This protein binds this small molecule.
Small molecule (SMILES): CC[C@H](C)[C@H](NC(=O)[C@H](Cc1ccc(O)cc1)NC(=O)[C@@H](NC(=O)[C@@H]1CCCN1)C(C)C)C(=O)N1CCC[C@H]1C(=O)N1CCC[C@H]1C(=O)N1CCC[C@H]1C(N)=O

Sequence of chain 1.A:
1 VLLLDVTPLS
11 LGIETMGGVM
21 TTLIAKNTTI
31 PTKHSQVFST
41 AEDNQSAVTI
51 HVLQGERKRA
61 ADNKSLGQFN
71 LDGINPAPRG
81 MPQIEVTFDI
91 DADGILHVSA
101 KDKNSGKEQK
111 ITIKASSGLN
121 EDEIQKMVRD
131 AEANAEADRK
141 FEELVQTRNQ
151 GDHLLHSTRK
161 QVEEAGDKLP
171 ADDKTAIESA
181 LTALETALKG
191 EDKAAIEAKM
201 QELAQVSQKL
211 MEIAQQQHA

Binding-site contacts:
Ligand atom O contacts residue MET16 of chain 3.A at 2.9 Å (h-bond).
Ligand atom CD1 contacts residue THR40 of chain 3.A at 3.5 Å.
Ligand atom N contacts residue GLN45 of chain 3.A at 3.2 Å (h-bond).
Ligand atom C contacts residue THR49 of chain 3.A at 3.9 Å.
Ligand atom CE1 contacts residue GLY80 of chain 3.A at 3.5 Å.
Ligand atom O contacts residue GLN45 of chain 3.A at 3.0 Å (h-bond).
Ligand atom O contacts residue GLN45 of chain 3.A at 3.7 Å.
Ligand atom C contacts residue SER39 of chain 3.A at 3.6 Å.
Ligand atom O contacts residue VAL48 of chain 3.A at 3.7 Å.
Ligand atom CA contacts residue GLN45 of chain 3.A at 3.5 Å.
Ligand atom CD2 contacts residue THR40 of chain 3.A at 3.7 Å.
Ligand atom C contacts residue GLN45 of chain 3.A at 3.3 Å.
Ligand atom CB contacts residue ALA41 of chain 3.A at 3.8 Å (hydrophobic).
Ligand atom CB contacts residue GLN150 of chain 1.A at 3.5 Å.
Ligand atom N contacts residue SER39 of chain 3.A at 3.0 Å (h-bond).
Ligand atom CD contacts residue ALA47 of chain 3.A at 3.5 Å (hydrophobic).
Ligand atom N contacts residue GLN150 of chain 1.A at 3.7 Å.
Ligand atom CG contacts residue ASN70 of chain 3.A at 3.5 Å.
Ligand atom CA contacts residue THR49 of chain 3.A at 3.8 Å.
Ligand atom CB contacts residue GLN45 of chain 3.A at 3.8 Å.
Ligand atom OH contacts residue GLY80 of chain 3.A at 3.8 Å.
Ligand atom O contacts residue THR49 of chain 3.A at 3.2 Å (h-bond).
Ligand atom CA contacts residue ALA47 of chain 3.A at 3.4 Å (hydrophobic).
Ligand atom CE1 contacts residue THR40 of chain 3.A at 3.8 Å.
Ligand atom O contacts residue SER39 of chain 3.A at 3.1 Å (h-bond).
Ligand atom CB contacts residue ALA47 of chain 3.A at 3.7 Å (hydrophobic).
Ligand atom CG contacts residue THR40 of chain 3.A at 3.4 Å.
Ligand atom CG contacts residue ALA47 of chain 3.A at 3.7 Å (hydrophobic).
Ligand atom CG1 contacts residue THR15 of chain 3.A at 3.3 Å.
Ligand atom CA contacts residue SER39 of chain 3.A at 3.3 Å.
Ligand atom O contacts residue THR15 of chain 3.A at 3.4 Å.
Ligand atom CZ contacts residue GLY80 of chain 3.A at 3.9 Å.
Ligand atom CG2 contacts residue THR49 of chain 3.A at 3.1 Å.
Ligand atom CB contacts residue ASN70 of chain 3.A at 3.6 Å.
Ligand atom CG2 contacts residue VAL48 of chain 3.A at 3.8 Å (hydrophobic).
Ligand atom O contacts residue ALA41 of chain 3.A at 3.4 Å (h-bond).
Ligand atom CD1 contacts residue PHE38 of chain 3.A at 3.2 Å (hydrophobic).
Ligand atom CD2 contacts residue ALA41 of chain 3.A at 3.7 Å (hydrophobic).
Ligand atom O contacts residue PHE38 of chain 3.A at 3.5 Å.
Ligand atom CB contacts residue PHE38 of chain 3.A at 3.8 Å (hydrophobic).

Sequence of chain 3.A:
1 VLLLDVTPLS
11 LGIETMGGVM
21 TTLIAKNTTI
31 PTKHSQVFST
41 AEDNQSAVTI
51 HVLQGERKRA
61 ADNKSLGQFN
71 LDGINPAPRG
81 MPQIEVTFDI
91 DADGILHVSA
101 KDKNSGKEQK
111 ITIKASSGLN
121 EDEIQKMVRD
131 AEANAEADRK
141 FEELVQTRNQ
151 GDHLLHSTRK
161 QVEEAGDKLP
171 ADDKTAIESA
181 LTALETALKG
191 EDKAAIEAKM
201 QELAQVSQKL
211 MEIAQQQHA